Sequence of chain 35.B:
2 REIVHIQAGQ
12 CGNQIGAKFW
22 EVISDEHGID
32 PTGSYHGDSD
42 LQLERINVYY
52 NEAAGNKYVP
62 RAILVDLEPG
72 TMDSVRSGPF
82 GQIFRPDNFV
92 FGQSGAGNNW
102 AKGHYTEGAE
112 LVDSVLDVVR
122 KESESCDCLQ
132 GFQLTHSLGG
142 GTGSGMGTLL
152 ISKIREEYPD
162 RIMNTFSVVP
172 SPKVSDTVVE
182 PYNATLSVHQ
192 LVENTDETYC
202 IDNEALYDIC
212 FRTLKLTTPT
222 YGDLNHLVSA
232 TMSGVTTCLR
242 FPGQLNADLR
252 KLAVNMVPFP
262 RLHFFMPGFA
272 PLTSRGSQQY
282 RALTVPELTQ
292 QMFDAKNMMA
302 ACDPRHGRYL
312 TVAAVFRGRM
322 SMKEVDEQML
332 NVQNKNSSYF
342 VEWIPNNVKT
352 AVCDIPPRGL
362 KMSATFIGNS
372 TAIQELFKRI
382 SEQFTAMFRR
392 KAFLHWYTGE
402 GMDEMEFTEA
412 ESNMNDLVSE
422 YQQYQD

The protein below binds the small molecule below.
Small molecule (SMILES): Nc1nc2c(ncn2[C@@H]2O[C@H](CO[P](=O)(O)C[P](=O)(O)OP(=O)(O)O)[C@@H](O)[C@H]2O)c(=O)[nH]1

Binding-site contacts:
Ligand atom O3G contacts residue MG1 of chain 35.F at 2.5 Å.
Ligand atom C2 contacts residue ASN226 of chain 35.B at 3.6 Å.
Ligand atom C6 contacts residue ASN226 of chain 35.B at 3.3 Å.
Ligand atom O1G contacts residue THR143 of chain 35.B at 3.4 Å.
Ligand atom N3 contacts residue VAL169 of chain 35.B at 3.8 Å.
Ligand atom O1A contacts residue GLN11 of chain 35.B at 3.1 Å.
Ligand atom C6 contacts residue GLN15 of chain 35.B at 3.6 Å.
Ligand atom O3B contacts residue THR143 of chain 35.B at 3.1 Å (h-bond).
Ligand atom O4' contacts residue SER138 of chain 35.B at 3.3 Å (h-bond).
Ligand atom O2B contacts residue GLY10 of chain 35.B at 3.2 Å.
Ligand atom O3B contacts residue MG1 of chain 35.F at 3.8 Å.
Ligand atom O2B contacts residue THR143 of chain 35.B at 2.7 Å (h-bond).
Ligand atom C6 contacts residue TYR222 of chain 35.B at 3.7 Å (hydrophobic).
Ligand atom C2 contacts residue ASN204 of chain 35.B at 3.4 Å.
Ligand atom O1B contacts residue GLY10 of chain 35.B at 3.7 Å.
Ligand atom O1B contacts residue GLN11 of chain 35.B at 3.2 Å (h-bond).
Ligand atom C2 contacts residue TYR222 of chain 35.B at 3.5 Å (hydrophobic).
Ligand atom N1 contacts residue ASN226 of chain 35.B at 2.7 Å (h-bond).
Ligand atom N3 contacts residue ASN204 of chain 35.B at 3.0 Å (h-bond).
Ligand atom C4' contacts residue SER138 of chain 35.B at 3.2 Å.
Ligand atom O6 contacts residue TYR222 of chain 35.B at 3.8 Å.
Ligand atom N2 contacts residue ASN204 of chain 35.B at 2.6 Å (h-bond).
Ligand atom O1G contacts residue ALA97 of chain 35.B at 3.0 Å (h-bond).
Ligand atom N1 contacts residue TYR222 of chain 35.B at 3.2 Å.
Ligand atom PB contacts residue GLY10 of chain 35.B at 3.9 Å.
Ligand atom O1B contacts residue MG1 of chain 35.F at 2.4 Å.
Ligand atom N2 contacts residue ASN226 of chain 35.B at 2.9 Å (h-bond).
Ligand atom O6 contacts residue ASN226 of chain 35.B at 3.1 Å (h-bond).
Ligand atom O2G contacts residue GLY142 of chain 35.B at 3.0 Å (h-bond).
Ligand atom O6 contacts residue GLN15 of chain 35.B at 2.5 Å (h-bond).
Ligand atom O3' contacts residue GLU181 of chain 35.B at 3.3 Å (salt-bridge).
Ligand atom PG contacts residue MG1 of chain 35.F at 3.5 Å.
Ligand atom PB contacts residue MG1 of chain 35.F at 3.7 Å.
Ligand atom O2G contacts residue ASN99 of chain 35.B at 2.9 Å (h-bond).
Ligand atom O2B contacts residue GLY144 of chain 35.B at 2.7 Å (h-bond).
Ligand atom PB contacts residue THR143 of chain 35.B at 3.3 Å.
Ligand atom O3B contacts residue GLY142 of chain 35.B at 3.5 Å (h-bond).
Ligand atom O2A contacts residue GLN11 of chain 35.B at 3.5 Å (h-bond).
Ligand atom O2A contacts residue CYS12 of chain 35.B at 3.3 Å (h-bond).
Ligand atom PG contacts residue GLY142 of chain 35.B at 3.9 Å.